A small-molecule ligand and the protein it binds are described below.
Small molecule (SMILES): CC(=O)N[C@H]1[C@H](O[C@H]2[C@H](O)[C@@H](NC(C)=O)CO[C@@H]2CO)O[C@H](CO)[C@@H](O[C@@H]2O[C@H](CO[C@H]3O[C@H](CO)[C@@H](O)[C@H](O)[C@@H]3O)[C@@H](O)[C@H](O[C@H]3O[C@H](CO)[C@@H](O)[C@H](O)[C@@H]3O)[C@@H]2O)[C@@H]1O

Sequence of chain 3.B:
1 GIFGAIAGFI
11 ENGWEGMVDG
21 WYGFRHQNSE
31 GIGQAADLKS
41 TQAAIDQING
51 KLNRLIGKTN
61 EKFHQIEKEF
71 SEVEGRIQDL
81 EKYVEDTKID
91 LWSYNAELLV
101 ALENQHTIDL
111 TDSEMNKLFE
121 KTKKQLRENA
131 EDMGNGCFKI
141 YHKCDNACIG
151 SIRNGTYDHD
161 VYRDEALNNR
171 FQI

Sequence of chain 3.A:
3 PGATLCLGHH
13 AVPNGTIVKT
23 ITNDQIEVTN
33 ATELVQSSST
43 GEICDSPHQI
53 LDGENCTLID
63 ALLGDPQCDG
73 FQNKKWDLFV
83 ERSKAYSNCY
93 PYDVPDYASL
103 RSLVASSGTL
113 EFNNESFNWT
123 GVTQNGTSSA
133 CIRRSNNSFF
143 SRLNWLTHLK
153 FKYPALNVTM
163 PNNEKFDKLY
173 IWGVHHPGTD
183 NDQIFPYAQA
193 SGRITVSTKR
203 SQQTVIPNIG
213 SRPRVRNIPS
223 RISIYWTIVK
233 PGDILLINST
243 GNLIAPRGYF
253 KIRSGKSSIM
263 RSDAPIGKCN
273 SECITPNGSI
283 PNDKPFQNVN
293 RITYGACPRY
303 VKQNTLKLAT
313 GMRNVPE

Binding-site contacts:
Ligand atom O6 contacts residue LEU52 of chain 3.B at 3.5 Å.
Ligand atom O6 contacts residue THR312 of chain 3.A at 4.2 Å.
Ligand atom C7 contacts residue THR34 of chain 3.A at 4.2 Å.
Ligand atom C4 contacts residue ASP285 of chain 3.A at 4.1 Å.
Ligand atom C2 contacts residue ASN32 of chain 3.A at 2.5 Å.
Ligand atom O7 contacts residue THR34 of chain 3.A at 3.8 Å.
Ligand atom C8 contacts residue THR34 of chain 3.A at 3.8 Å.
Ligand atom C6 contacts residue ASP285 of chain 3.A at 4.1 Å.
Ligand atom C5 contacts residue ASN32 of chain 3.A at 3.7 Å.
Ligand atom C6 contacts residue LEU52 of chain 3.B at 3.9 Å (hydrophobic).
Ligand atom C5 contacts residue THR312 of chain 3.A at 4.3 Å.
Ligand atom C3 contacts residue ASN32 of chain 3.A at 3.8 Å.
Ligand atom C1 contacts residue ASN32 of chain 3.A at 1.4 Å.
Ligand atom O4 contacts residue ASP285 of chain 3.A at 4.0 Å.
Ligand atom O5 contacts residue ASN32 of chain 3.A at 2.3 Å (h-bond).
Ligand atom O7 contacts residue ASN32 of chain 3.A at 3.8 Å.
Ligand atom N2 contacts residue ASN32 of chain 3.A at 2.8 Å (h-bond).
Ligand atom C7 contacts residue ASN32 of chain 3.A at 3.5 Å.
Ligand atom O5 contacts residue THR312 of chain 3.A at 3.1 Å (h-bond).
Ligand atom C4 contacts residue ASN32 of chain 3.A at 4.2 Å.
Ligand atom C1 contacts residue THR312 of chain 3.A at 3.7 Å.
Ligand atom C6 contacts residue THR312 of chain 3.A at 4.2 Å.
Ligand atom O4 contacts residue ILE56 of chain 3.B at 4.5 Å.
Ligand atom O3 contacts residue ASP285 of chain 3.A at 4.2 Å.
Ligand atom C8 contacts residue ILE56 of chain 3.B at 4.2 Å (hydrophobic).